Sequence of chain 1.A:
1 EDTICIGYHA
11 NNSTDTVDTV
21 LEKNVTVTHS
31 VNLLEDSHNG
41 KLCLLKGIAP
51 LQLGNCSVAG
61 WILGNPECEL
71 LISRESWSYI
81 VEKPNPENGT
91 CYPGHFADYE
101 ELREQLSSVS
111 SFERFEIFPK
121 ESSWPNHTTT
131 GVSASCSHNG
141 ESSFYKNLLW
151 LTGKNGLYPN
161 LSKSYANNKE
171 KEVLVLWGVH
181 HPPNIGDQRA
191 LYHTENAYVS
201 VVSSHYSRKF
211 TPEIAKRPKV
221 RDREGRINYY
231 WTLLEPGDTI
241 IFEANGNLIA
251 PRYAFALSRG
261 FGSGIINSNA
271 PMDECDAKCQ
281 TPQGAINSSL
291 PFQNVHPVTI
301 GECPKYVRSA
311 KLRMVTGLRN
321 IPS

The small molecule below binds the protein below.
Small molecule (SMILES): CC(=O)N[C@@H]1[C@@H](O)[C@H](O)[C@@H](CO)O[C@H]1O

Binding-site contacts:
Ligand atom C5 contacts residue ASN24 of chain 1.A at 3.7 Å.
Ligand atom O7 contacts residue ASN24 of chain 1.A at 3.2 Å (h-bond).
Ligand atom C4 contacts residue ASN24 of chain 1.A at 4.2 Å.
Ligand atom N2 contacts residue ASN24 of chain 1.A at 2.8 Å (h-bond).
Ligand atom C8 contacts residue ASN24 of chain 1.A at 4.3 Å.
Ligand atom C1 contacts residue ASN24 of chain 1.A at 1.4 Å.
Ligand atom C7 contacts residue ASN24 of chain 1.A at 3.2 Å.
Ligand atom C2 contacts residue ASN24 of chain 1.A at 2.4 Å.
Ligand atom C1 contacts residue LYS23 of chain 1.A at 4.4 Å.
Ligand atom O5 contacts residue ASN24 of chain 1.A at 2.4 Å (h-bond).
Ligand atom C3 contacts residue ASN24 of chain 1.A at 3.7 Å.